Binding-site contacts:
Ligand atom O7 contacts residue GLY261 of chain 1.A at 3.8 Å.
Ligand atom O3 contacts residue ASN235 of chain 1.A at 4.2 Å.
Ligand atom C6 contacts residue ASN235 of chain 1.A at 3.8 Å.
Ligand atom C1 contacts residue ASN235 of chain 1.A at 1.4 Å.
Ligand atom N2 contacts residue ASN235 of chain 1.A at 3.2 Å (h-bond).
Ligand atom C7 contacts residue THR264 of chain 1.A at 4.5 Å.
Ligand atom N2 contacts residue THR264 of chain 1.A at 4.5 Å.
Ligand atom C4 contacts residue ASN235 of chain 1.A at 4.2 Å.
Ligand atom O7 contacts residue ALA263 of chain 1.A at 3.6 Å.
Ligand atom C2 contacts residue ALA263 of chain 1.A at 4.2 Å (hydrophobic).
Ligand atom C7 contacts residue ALA263 of chain 1.A at 3.2 Å (hydrophobic).
Ligand atom C8 contacts residue ALA263 of chain 1.A at 3.5 Å (hydrophobic).
Ligand atom O5 contacts residue ASN235 of chain 1.A at 2.2 Å (h-bond).
Ligand atom N2 contacts residue ALA263 of chain 1.A at 3.2 Å (h-bond).
Ligand atom C2 contacts residue ASN235 of chain 1.A at 2.4 Å.
Ligand atom C5 contacts residue ASN235 of chain 1.A at 3.5 Å.
Ligand atom C1 contacts residue ALA263 of chain 1.A at 4.3 Å (hydrophobic).
Ligand atom O3 contacts residue THR232 of chain 1.A at 4.5 Å.
Ligand atom C3 contacts residue ASN235 of chain 1.A at 3.7 Å.
Ligand atom O7 contacts residue ASN235 of chain 1.A at 4.1 Å.
Ligand atom C7 contacts residue ASN235 of chain 1.A at 4.1 Å.
Ligand atom C8 contacts residue THR264 of chain 1.A at 3.8 Å.

This small molecule binds to this protein.
Small molecule (SMILES): CC(=O)N[C@@H]1[C@@H](O)[C@H](O)[C@@H](CO)O[C@H]1O

Sequence of chain 1.A:
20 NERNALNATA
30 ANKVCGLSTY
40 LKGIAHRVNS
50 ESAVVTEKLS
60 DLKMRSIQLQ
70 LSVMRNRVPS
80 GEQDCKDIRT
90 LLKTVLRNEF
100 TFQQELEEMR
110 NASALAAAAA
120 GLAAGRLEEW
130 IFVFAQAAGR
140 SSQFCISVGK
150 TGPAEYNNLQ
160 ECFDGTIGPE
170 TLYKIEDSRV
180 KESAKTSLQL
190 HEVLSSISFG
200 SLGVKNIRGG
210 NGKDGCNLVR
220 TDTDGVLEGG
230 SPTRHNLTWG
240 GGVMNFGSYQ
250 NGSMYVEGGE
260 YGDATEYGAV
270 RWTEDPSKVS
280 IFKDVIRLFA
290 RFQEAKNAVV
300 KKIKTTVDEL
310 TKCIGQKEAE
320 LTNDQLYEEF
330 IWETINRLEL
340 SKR